A small-molecule ligand and the protein it binds are described below.
Small molecule (SMILES): CC[C@H](C)[C@H](NC(=O)[C@@H](N)CCCCN)C(=O)N[C@@H](CC(C)C)C(=O)N[C@@H](CC1=NC=NC1)C(=O)N[C@@H](CCCN=C(N)N)C(=O)N[C@@H](CC(C)C)C(=O)N[C@@H](CC(C)C)C(=O)N[C@@H](CCC(N)=O)C(=O)N[C@H](C=O)CC(=O)O

Binding-site contacts:
Ligand atom C contacts residue LYS62 of chain 1.B at 3.7 Å.
Ligand atom N contacts residue LYS62 of chain 1.B at 4.2 Å.
Ligand atom NZ contacts residue GLU80 of chain 1.B at 2.8 Å (salt-bridge).
Ligand atom C contacts residue LYS62 of chain 1.B at 3.7 Å.
Ligand atom CD1 contacts residue ASP238 of chain 1.B at 3.9 Å.
Ligand atom C contacts residue GLU242 of chain 1.B at 3.8 Å.
Ligand atom CD1 contacts residue LEU79 of chain 1.B at 3.9 Å (hydrophobic).
Ligand atom CD2 contacts residue ILE58 of chain 1.B at 3.9 Å (hydrophobic).
Ligand atom N contacts residue GLU242 of chain 1.B at 3.0 Å (salt-bridge).
Ligand atom CD2 contacts residue GLN75 of chain 1.B at 3.7 Å.
Ligand atom CD1 contacts residue MET243 of chain 1.B at 4.0 Å (hydrophobic).
Ligand atom O contacts residue ILE58 of chain 1.B at 4.1 Å.
Ligand atom CB contacts residue GLU242 of chain 1.B at 3.7 Å.
Ligand atom CD1 contacts residue GLN75 of chain 1.B at 3.8 Å.
Ligand atom CD1 contacts residue ILE58 of chain 1.B at 3.5 Å (hydrophobic).
Ligand atom CD2 contacts residue PHE67 of chain 1.B at 4.2 Å (hydrophobic).
Ligand atom CG1 contacts residue GLU242 of chain 1.B at 4.0 Å.
Ligand atom CE contacts residue GLU80 of chain 1.B at 3.3 Å.
Ligand atom CG2 contacts residue LEU239 of chain 1.B at 3.8 Å (hydrophobic).
Ligand atom NE2 contacts residue LEU72 of chain 1.B at 3.9 Å.
Ligand atom CD1 contacts residue GLU242 of chain 1.B at 3.0 Å.
Ligand atom CD2 contacts residue VAL76 of chain 1.B at 3.6 Å (hydrophobic).
Ligand atom O contacts residue LYS62 of chain 1.B at 3.1 Å.
Ligand atom CB contacts residue GLU242 of chain 1.B at 3.9 Å.
Ligand atom ND1 contacts residue VAL76 of chain 1.B at 3.9 Å.
Ligand atom CD contacts residue GLU80 of chain 1.B at 3.5 Å.
Ligand atom CG contacts residue LEU72 of chain 1.B at 3.8 Å (hydrophobic).
Ligand atom CG contacts residue ILE58 of chain 1.B at 4.1 Å (hydrophobic).
Ligand atom CA contacts residue GLU242 of chain 1.B at 3.6 Å.
Ligand atom CD2 contacts residue LEU79 of chain 1.B at 3.9 Å (hydrophobic).
Ligand atom CD2 contacts residue MET243 of chain 1.B at 4.0 Å (hydrophobic).
Ligand atom CA contacts residue GLU242 of chain 1.B at 3.9 Å.
Ligand atom CA contacts residue LYS62 of chain 1.B at 3.7 Å.
Ligand atom CD2 contacts residue GLU80 of chain 1.B at 3.7 Å.
Ligand atom N contacts residue VAL76 of chain 1.B at 4.1 Å.
Ligand atom O contacts residue LYS62 of chain 1.B at 2.9 Å (salt-bridge).
Ligand atom CD1 contacts residue VAL76 of chain 1.B at 3.6 Å (hydrophobic).
Ligand atom CA contacts residue VAL76 of chain 1.B at 3.8 Å (hydrophobic).
Ligand atom CB contacts residue ILE58 of chain 1.B at 4.1 Å (hydrophobic).
Ligand atom CB contacts residue VAL76 of chain 1.B at 4.1 Å (hydrophobic).

Sequence of chain 1.B:
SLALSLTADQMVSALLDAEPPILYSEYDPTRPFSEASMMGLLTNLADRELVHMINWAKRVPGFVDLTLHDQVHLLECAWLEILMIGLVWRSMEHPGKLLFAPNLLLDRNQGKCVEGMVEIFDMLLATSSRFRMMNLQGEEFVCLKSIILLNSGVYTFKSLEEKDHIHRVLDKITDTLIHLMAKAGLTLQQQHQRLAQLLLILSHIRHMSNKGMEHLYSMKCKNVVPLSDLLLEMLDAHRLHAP